Sequence of chain 1.A:
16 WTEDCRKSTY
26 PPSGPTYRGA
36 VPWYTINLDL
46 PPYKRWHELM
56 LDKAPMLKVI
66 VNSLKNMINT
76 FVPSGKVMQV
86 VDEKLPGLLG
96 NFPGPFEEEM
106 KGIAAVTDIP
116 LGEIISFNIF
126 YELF

Binding-site contacts:
Ligand atom O7 contacts residue ASN117 of chain 1.B at 3.8 Å.
Ligand atom C6 contacts residue PRO100 of chain 1.A at 4.4 Å (hydrophobic).
Ligand atom C8 contacts residue PRO100 of chain 1.A at 3.8 Å (hydrophobic).
Ligand atom C8 contacts residue ARG112 of chain 1.B at 4.1 Å.
Ligand atom C2 contacts residue GLU116 of chain 1.B at 4.2 Å.
Ligand atom C8 contacts residue THR113 of chain 1.B at 3.8 Å.
Ligand atom C3 contacts residue GLU116 of chain 1.B at 4.4 Å.
Ligand atom O3 contacts residue PRO100 of chain 1.A at 3.5 Å.
Ligand atom C4 contacts residue ASN117 of chain 1.B at 4.2 Å.
Ligand atom C5 contacts residue ASN117 of chain 1.B at 3.6 Å.
Ligand atom C7 contacts residue ASN117 of chain 1.B at 3.6 Å.
Ligand atom O6 contacts residue GLY99 of chain 1.A at 3.6 Å.
Ligand atom N2 contacts residue GLU116 of chain 1.B at 3.2 Å (salt-bridge).
Ligand atom C3 contacts residue ASN117 of chain 1.B at 3.8 Å.
Ligand atom O6 contacts residue PRO100 of chain 1.A at 3.5 Å (h-bond).
Ligand atom C2 contacts residue ASN117 of chain 1.B at 2.5 Å.
Ligand atom O7 contacts residue PRO100 of chain 1.A at 4.2 Å.
Ligand atom N2 contacts residue ASN117 of chain 1.B at 3.0 Å (h-bond).
Ligand atom C6 contacts residue GLY99 of chain 1.A at 4.0 Å.
Ligand atom C7 contacts residue GLU116 of chain 1.B at 4.0 Å.
Ligand atom C1 contacts residue ASN117 of chain 1.B at 1.4 Å.
Ligand atom N2 contacts residue PRO100 of chain 1.A at 4.1 Å.
Ligand atom C8 contacts residue PHE101 of chain 1.A at 4.0 Å (hydrophobic).
Ligand atom C8 contacts residue GLU116 of chain 1.B at 3.7 Å.
Ligand atom C7 contacts residue THR113 of chain 1.B at 4.0 Å.
Ligand atom C7 contacts residue PRO100 of chain 1.A at 3.9 Å (hydrophobic).
Ligand atom O5 contacts residue ASN117 of chain 1.B at 2.3 Å (h-bond).
Ligand atom O7 contacts residue THR113 of chain 1.B at 3.4 Å (h-bond).
Ligand atom C1 contacts residue GLU116 of chain 1.B at 4.5 Å.
Ligand atom O6 contacts residue ASN117 of chain 1.B at 4.5 Å.

This small molecule binds to this protein.
Small molecule (SMILES): CC(=O)N[C@H]1[C@H](O[C@H]2[C@H](O)[C@@H](NC(C)=O)CO[C@@H]2CO)O[C@H](CO)[C@@H](O)[C@@H]1O

Sequence of chain 1.B:
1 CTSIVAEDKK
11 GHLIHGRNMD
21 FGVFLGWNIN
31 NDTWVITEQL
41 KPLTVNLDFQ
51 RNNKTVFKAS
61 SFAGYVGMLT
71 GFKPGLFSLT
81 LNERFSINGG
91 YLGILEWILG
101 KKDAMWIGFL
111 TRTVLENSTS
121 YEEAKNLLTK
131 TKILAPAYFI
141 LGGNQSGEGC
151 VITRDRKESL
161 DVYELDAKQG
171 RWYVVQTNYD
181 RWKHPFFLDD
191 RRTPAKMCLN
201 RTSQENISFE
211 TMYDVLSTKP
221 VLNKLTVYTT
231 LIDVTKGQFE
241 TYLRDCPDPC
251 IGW